Sequence of chain 8.H:
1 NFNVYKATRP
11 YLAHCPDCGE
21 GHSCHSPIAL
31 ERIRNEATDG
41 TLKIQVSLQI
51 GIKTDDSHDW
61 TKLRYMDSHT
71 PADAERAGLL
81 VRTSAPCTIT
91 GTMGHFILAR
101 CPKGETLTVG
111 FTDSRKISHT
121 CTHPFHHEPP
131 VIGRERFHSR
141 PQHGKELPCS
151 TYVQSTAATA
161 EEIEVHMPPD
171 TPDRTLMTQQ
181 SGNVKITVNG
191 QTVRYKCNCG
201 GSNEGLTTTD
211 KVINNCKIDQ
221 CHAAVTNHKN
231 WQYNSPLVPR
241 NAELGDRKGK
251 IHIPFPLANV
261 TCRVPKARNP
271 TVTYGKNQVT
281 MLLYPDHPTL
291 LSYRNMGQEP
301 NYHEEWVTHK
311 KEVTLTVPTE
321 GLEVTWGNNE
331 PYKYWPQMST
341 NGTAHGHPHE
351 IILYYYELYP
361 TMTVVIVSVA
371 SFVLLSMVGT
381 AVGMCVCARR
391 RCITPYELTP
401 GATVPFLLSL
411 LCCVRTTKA

Sequence of chain 8.G:
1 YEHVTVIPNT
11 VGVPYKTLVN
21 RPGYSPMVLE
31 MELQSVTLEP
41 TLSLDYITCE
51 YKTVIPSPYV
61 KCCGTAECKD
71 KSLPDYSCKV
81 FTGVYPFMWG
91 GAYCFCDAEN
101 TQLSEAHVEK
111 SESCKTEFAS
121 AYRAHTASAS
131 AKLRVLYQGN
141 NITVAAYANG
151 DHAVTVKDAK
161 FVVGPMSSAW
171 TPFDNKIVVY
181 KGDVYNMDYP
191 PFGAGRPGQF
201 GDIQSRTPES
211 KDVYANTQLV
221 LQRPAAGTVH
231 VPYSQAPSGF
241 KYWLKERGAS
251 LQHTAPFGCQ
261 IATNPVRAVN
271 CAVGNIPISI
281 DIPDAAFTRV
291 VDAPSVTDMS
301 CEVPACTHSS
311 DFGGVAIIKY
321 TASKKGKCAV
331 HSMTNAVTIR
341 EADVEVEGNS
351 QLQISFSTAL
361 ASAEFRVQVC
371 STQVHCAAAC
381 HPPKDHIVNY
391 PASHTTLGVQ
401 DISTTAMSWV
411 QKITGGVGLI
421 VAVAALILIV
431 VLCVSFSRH

The protein below binds the small molecule below.
Small molecule (SMILES): CC(=O)N[C@@H]1[C@@H](O)[C@H](O)[C@@H](CO)O[C@H]1O

Binding-site contacts:
Ligand atom O7 contacts residue ASN259 of chain 8.H at 2.9 Å (h-bond).
Ligand atom C5 contacts residue ASN259 of chain 8.H at 3.6 Å.
Ligand atom O7 contacts residue LYS181 of chain 8.G at 4.2 Å.
Ligand atom O5 contacts residue THR116 of chain 8.G at 3.9 Å.
Ligand atom C6 contacts residue LYS115 of chain 8.G at 4.1 Å.
Ligand atom O5 contacts residue ASN259 of chain 8.H at 2.3 Å (h-bond).
Ligand atom C2 contacts residue ASN259 of chain 8.H at 2.4 Å.
Ligand atom O6 contacts residue THR116 of chain 8.G at 3.3 Å.
Ligand atom C5 contacts residue THR116 of chain 8.G at 4.5 Å.
Ligand atom O6 contacts residue LYS115 of chain 8.G at 4.2 Å.
Ligand atom C1 contacts residue ASN259 of chain 8.H at 1.4 Å.
Ligand atom C6 contacts residue THR116 of chain 8.G at 3.8 Å.
Ligand atom C8 contacts residue ASN259 of chain 8.H at 4.4 Å.
Ligand atom N2 contacts residue ASN259 of chain 8.H at 2.9 Å (h-bond).
Ligand atom C3 contacts residue ASN259 of chain 8.H at 3.8 Å.
Ligand atom C4 contacts residue ASN259 of chain 8.H at 4.2 Å.
Ligand atom C7 contacts residue ASN259 of chain 8.H at 3.1 Å.